The protein below binds the small molecule below.
Small molecule (SMILES): CNC(=O)Cn1c(=O)nc(Nc2ccc(OC(F)F)cc2C)n(Cc2cc(F)c(F)c(F)c2)c1=O

Sequence of chain 1.B:
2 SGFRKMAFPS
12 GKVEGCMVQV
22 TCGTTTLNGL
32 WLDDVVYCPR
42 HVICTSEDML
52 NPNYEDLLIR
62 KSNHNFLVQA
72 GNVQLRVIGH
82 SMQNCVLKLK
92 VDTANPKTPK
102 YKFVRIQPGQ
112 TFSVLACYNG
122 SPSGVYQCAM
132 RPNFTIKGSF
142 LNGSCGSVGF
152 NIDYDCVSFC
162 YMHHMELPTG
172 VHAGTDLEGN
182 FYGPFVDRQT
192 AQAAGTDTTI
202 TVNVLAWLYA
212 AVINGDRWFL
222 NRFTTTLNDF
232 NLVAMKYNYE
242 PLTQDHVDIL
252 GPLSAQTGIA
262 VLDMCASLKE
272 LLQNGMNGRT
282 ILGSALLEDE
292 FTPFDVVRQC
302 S

Sequence of chain 1.A:
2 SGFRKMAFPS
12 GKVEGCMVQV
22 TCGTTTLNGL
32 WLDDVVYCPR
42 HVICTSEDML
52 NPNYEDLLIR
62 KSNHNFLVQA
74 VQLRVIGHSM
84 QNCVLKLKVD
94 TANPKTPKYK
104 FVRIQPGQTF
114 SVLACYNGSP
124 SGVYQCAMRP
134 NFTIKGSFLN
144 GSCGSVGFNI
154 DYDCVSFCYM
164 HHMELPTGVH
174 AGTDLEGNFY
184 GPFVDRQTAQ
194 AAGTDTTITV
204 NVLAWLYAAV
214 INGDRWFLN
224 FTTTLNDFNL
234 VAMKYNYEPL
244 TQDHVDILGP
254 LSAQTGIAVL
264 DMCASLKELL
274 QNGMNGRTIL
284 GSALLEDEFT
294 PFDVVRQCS

Binding-site contacts:
Ligand atom C01 contacts residue GLU167 of chain 1.B at 3.6 Å.
Ligand atom C29 contacts residue HIS42 of chain 1.B at 3.6 Å.
Ligand atom O08 contacts residue ASN143 of chain 1.B at 3.6 Å.
Ligand atom N09 contacts residue ASN143 of chain 1.B at 3.0 Å (h-bond).
Ligand atom F32 contacts residue HIS42 of chain 1.B at 3.5 Å.
Ligand atom C14 contacts residue CYS146 of chain 1.B at 3.6 Å (hydrophobic).
Ligand atom O08 contacts residue SER145 of chain 1.B at 3.2 Å (h-bond).
Ligand atom O04 contacts residue PHE141 of chain 1.B at 3.4 Å.
Ligand atom C03 contacts residue HIS164 of chain 1.B at 3.6 Å.
Ligand atom O35 contacts residue HIS165 of chain 1.B at 3.6 Å.
Ligand atom C33 contacts residue HIS165 of chain 1.B at 3.3 Å.
Ligand atom F30 contacts residue HIS42 of chain 1.B at 3.4 Å.
Ligand atom F20 contacts residue THR27 of chain 1.B at 3.4 Å.
Ligand atom O17 contacts residue THR26 of chain 1.B at 3.4 Å.
Ligand atom F30 contacts residue MET166 of chain 1.B at 3.5 Å.
Ligand atom C15 contacts residue THR27 of chain 1.B at 3.4 Å.
Ligand atom C18 contacts residue THR25 of chain 1.B at 3.5 Å.
Ligand atom F28 contacts residue ARG189 of chain 1.B at 3.4 Å.
Ligand atom O04 contacts residue HIS164 of chain 1.B at 2.8 Å (h-bond).
Ligand atom F30 contacts residue ASP188 of chain 1.B at 3.0 Å.
Ligand atom C31 contacts residue HIS42 of chain 1.B at 3.4 Å.
Ligand atom F32 contacts residue HIS165 of chain 1.B at 3.3 Å.
Ligand atom O04 contacts residue SER145 of chain 1.B at 3.6 Å (h-bond).
Ligand atom O08 contacts residue GLY144 of chain 1.B at 2.8 Å (h-bond).
Ligand atom C01 contacts residue PHE141 of chain 1.B at 3.4 Å (hydrophobic).
Ligand atom C31 contacts residue HIS165 of chain 1.B at 3.5 Å.
Ligand atom C07 contacts residue ASN143 of chain 1.B at 3.5 Å.
Ligand atom O35 contacts residue GLU167 of chain 1.B at 3.4 Å (salt-bridge).
Ligand atom C05 contacts residue CYS146 of chain 1.B at 3.7 Å (hydrophobic).
Ligand atom N06 contacts residue CYS146 of chain 1.B at 3.3 Å (h-bond).
Ligand atom C05 contacts residue SER145 of chain 1.B at 3.6 Å.
Ligand atom C07 contacts residue GLY144 of chain 1.B at 3.7 Å.
Ligand atom N09 contacts residue CYS146 of chain 1.B at 3.5 Å (h-bond).
Ligand atom C07 contacts residue CYS146 of chain 1.B at 3.1 Å (hydrophobic).
Ligand atom O08 contacts residue CYS146 of chain 1.B at 3.2 Å (h-bond).
Ligand atom C05 contacts residue HIS164 of chain 1.B at 3.4 Å.
Ligand atom O35 contacts residue MET166 of chain 1.B at 3.3 Å.
Ligand atom F20 contacts residue THR25 of chain 1.B at 2.7 Å.
Ligand atom O17 contacts residue THR27 of chain 1.B at 3.2 Å (h-bond).
Ligand atom C10 contacts residue ASN143 of chain 1.B at 3.3 Å.